Sequence of chain 2.A:
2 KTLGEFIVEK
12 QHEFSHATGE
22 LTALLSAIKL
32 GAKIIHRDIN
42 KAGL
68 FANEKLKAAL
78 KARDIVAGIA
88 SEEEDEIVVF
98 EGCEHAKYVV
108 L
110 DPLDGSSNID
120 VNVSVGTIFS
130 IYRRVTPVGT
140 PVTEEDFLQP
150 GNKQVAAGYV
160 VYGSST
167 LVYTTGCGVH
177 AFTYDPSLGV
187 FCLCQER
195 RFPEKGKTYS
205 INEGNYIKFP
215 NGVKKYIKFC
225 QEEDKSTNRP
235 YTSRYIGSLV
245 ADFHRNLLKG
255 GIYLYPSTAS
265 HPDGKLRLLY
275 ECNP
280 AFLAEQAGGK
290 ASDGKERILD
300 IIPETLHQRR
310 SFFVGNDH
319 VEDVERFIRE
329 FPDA

Sequence of chain 1.B:
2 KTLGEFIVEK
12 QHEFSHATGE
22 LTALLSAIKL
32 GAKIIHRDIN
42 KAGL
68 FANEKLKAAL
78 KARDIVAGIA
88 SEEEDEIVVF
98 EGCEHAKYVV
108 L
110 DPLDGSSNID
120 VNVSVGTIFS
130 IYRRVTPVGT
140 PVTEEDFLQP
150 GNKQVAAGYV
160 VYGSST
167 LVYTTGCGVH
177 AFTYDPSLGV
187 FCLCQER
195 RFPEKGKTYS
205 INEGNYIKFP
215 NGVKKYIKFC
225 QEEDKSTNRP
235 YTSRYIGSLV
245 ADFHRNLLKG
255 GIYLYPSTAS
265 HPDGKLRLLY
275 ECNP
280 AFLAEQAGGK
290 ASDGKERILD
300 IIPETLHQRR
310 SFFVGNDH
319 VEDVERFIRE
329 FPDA

The protein below binds the small molecule below.
Small molecule (SMILES): O=P(O)(O)OC[C@H]1O[C@@H](O)[C@H](O)[C@@H](O)[C@@H]1O

Binding-site contacts:
Ligand atom O3 contacts residue GLU207 of chain 1.B at 3.5 Å (salt-bridge).
Ligand atom C3 contacts residue ILE221 of chain 1.B at 4.2 Å (hydrophobic).
Ligand atom C6 contacts residue TYR210 of chain 2.A at 3.5 Å (hydrophobic).
Ligand atom C1 contacts residue TYR210 of chain 1.B at 4.0 Å (hydrophobic).
Ligand atom C2 contacts residue ILE221 of chain 2.A at 4.1 Å (hydrophobic).
Ligand atom P contacts residue LYS222 of chain 2.A at 4.1 Å.
Ligand atom O4 contacts residue TYR210 of chain 2.A at 4.2 Å.
Ligand atom C4 contacts residue TYR210 of chain 2.A at 3.8 Å (hydrophobic).
Ligand atom O5 contacts residue TYR210 of chain 2.A at 3.5 Å (h-bond).
Ligand atom O3 contacts residue GLU207 of chain 2.A at 3.9 Å.
Ligand atom C2 contacts residue GLN225 of chain 2.A at 4.0 Å.
Ligand atom O5 contacts residue LYS222 of chain 2.A at 4.3 Å.
Ligand atom O2 contacts residue ILE221 of chain 2.A at 3.7 Å.
Ligand atom O1P contacts residue LYS222 of chain 2.A at 2.7 Å (salt-bridge).
Ligand atom O4 contacts residue ILE221 of chain 1.B at 3.8 Å.
Ligand atom O1 contacts residue LYS222 of chain 2.A at 4.0 Å.
Ligand atom O2 contacts residue GLN225 of chain 2.A at 2.9 Å (h-bond).
Ligand atom O4 contacts residue LYS222 of chain 1.B at 3.9 Å.
Ligand atom O1 contacts residue GLN225 of chain 2.A at 2.6 Å (h-bond).
Ligand atom C6 contacts residue LYS222 of chain 1.B at 3.3 Å.
Ligand atom C3 contacts residue GLN225 of chain 1.B at 4.0 Å.
Ligand atom O2 contacts residue GLU207 of chain 2.A at 3.5 Å (salt-bridge).
Ligand atom O3 contacts residue GLN225 of chain 1.B at 2.8 Å (h-bond).
Ligand atom O3P contacts residue LYS222 of chain 1.B at 3.1 Å (salt-bridge).
Ligand atom O4 contacts residue GLN225 of chain 1.B at 2.8 Å (h-bond).
Ligand atom O3 contacts residue ILE221 of chain 1.B at 3.7 Å.
Ligand atom C5 contacts residue TYR210 of chain 1.B at 3.8 Å (hydrophobic).
Ligand atom O6 contacts residue TYR210 of chain 1.B at 3.9 Å.
Ligand atom C3 contacts residue TYR210 of chain 1.B at 4.1 Å (hydrophobic).
Ligand atom O2 contacts residue TYR210 of chain 1.B at 4.1 Å.
Ligand atom O6 contacts residue LYS222 of chain 1.B at 2.8 Å (salt-bridge).
Ligand atom C4 contacts residue GLN225 of chain 1.B at 3.7 Å.
Ligand atom C2 contacts residue TYR210 of chain 2.A at 4.0 Å (hydrophobic).
Ligand atom O2P contacts residue LYS222 of chain 1.B at 2.6 Å (salt-bridge).
Ligand atom C1 contacts residue GLN225 of chain 2.A at 3.6 Å.
Ligand atom P contacts residue LYS222 of chain 1.B at 3.1 Å.
Ligand atom O1 contacts residue ILE221 of chain 2.A at 3.5 Å.
Ligand atom O3 contacts residue TYR210 of chain 2.A at 4.0 Å.
Ligand atom O2 contacts residue GLU207 of chain 1.B at 3.7 Å.
Ligand atom C5 contacts residue TYR210 of chain 2.A at 3.9 Å (hydrophobic).